The small molecule below binds the protein below.
Small molecule (SMILES): CC(=O)N[C@@H]1[C@@H](O)[C@H](O)[C@@H](CO)O[C@H]1O

Sequence of chain 1.A:
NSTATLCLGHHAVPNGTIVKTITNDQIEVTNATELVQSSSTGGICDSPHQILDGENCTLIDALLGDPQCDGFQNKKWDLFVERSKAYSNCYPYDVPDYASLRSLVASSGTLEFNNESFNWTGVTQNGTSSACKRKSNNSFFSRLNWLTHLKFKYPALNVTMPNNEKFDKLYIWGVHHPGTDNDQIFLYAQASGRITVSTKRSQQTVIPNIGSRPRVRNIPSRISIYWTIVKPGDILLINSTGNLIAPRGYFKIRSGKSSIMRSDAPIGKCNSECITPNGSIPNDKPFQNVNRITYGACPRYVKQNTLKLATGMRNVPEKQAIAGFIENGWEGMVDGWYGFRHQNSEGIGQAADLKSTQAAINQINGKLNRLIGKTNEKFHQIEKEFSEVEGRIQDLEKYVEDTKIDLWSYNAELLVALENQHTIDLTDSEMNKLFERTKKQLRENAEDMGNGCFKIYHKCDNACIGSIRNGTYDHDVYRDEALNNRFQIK

Binding-site contacts:
Ligand atom C3 contacts residue ASN126 of chain 1.A at 3.7 Å.
Ligand atom O7 contacts residue ASN126 of chain 1.A at 3.9 Å.
Ligand atom C5 contacts residue ASN126 of chain 1.A at 3.6 Å.
Ligand atom C2 contacts residue ASN126 of chain 1.A at 2.3 Å.
Ligand atom N2 contacts residue ASN126 of chain 1.A at 2.9 Å (h-bond).
Ligand atom O5 contacts residue THR128 of chain 1.A at 4.5 Å.
Ligand atom N2 contacts residue THR128 of chain 1.A at 3.6 Å.
Ligand atom C1 contacts residue ASN126 of chain 1.A at 1.4 Å.
Ligand atom C8 contacts residue ASN126 of chain 1.A at 4.3 Å.
Ligand atom C7 contacts residue ASN126 of chain 1.A at 3.6 Å.
Ligand atom C4 contacts residue ASN126 of chain 1.A at 4.1 Å.
Ligand atom C2 contacts residue THR128 of chain 1.A at 4.1 Å.
Ligand atom O5 contacts residue ASN126 of chain 1.A at 2.3 Å (h-bond).
Ligand atom C1 contacts residue THR128 of chain 1.A at 3.5 Å.